Binding-site contacts:
Ligand atom C7 contacts residue PRO767 of chain 1.C at 3.9 Å (hydrophobic).
Ligand atom O7 contacts residue MET470 of chain 1.C at 4.5 Å.
Ligand atom C7 contacts residue ASN771 of chain 1.C at 3.2 Å.
Ligand atom O5 contacts residue ASN771 of chain 1.C at 2.4 Å (h-bond).
Ligand atom C4 contacts residue ASN771 of chain 1.C at 4.2 Å.
Ligand atom C5 contacts residue ASN771 of chain 1.C at 3.7 Å.
Ligand atom N2 contacts residue ASN771 of chain 1.C at 2.9 Å (h-bond).
Ligand atom C3 contacts residue ASN771 of chain 1.C at 3.8 Å.
Ligand atom O7 contacts residue PRO767 of chain 1.C at 3.3 Å (h-bond).
Ligand atom C2 contacts residue ASN771 of chain 1.C at 2.5 Å.
Ligand atom C1 contacts residue ASN771 of chain 1.C at 1.4 Å.
Ligand atom C8 contacts residue PRO767 of chain 1.C at 4.3 Å (hydrophobic).
Ligand atom O7 contacts residue ASN771 of chain 1.C at 2.8 Å (h-bond).

A protein and the small-molecule ligand that binds it are described below.
Small molecule (SMILES): CC(=O)N[C@@H]1[C@@H](O)[C@H](O)[C@@H](CO)O[C@H]1O

Sequence of chain 1.C:
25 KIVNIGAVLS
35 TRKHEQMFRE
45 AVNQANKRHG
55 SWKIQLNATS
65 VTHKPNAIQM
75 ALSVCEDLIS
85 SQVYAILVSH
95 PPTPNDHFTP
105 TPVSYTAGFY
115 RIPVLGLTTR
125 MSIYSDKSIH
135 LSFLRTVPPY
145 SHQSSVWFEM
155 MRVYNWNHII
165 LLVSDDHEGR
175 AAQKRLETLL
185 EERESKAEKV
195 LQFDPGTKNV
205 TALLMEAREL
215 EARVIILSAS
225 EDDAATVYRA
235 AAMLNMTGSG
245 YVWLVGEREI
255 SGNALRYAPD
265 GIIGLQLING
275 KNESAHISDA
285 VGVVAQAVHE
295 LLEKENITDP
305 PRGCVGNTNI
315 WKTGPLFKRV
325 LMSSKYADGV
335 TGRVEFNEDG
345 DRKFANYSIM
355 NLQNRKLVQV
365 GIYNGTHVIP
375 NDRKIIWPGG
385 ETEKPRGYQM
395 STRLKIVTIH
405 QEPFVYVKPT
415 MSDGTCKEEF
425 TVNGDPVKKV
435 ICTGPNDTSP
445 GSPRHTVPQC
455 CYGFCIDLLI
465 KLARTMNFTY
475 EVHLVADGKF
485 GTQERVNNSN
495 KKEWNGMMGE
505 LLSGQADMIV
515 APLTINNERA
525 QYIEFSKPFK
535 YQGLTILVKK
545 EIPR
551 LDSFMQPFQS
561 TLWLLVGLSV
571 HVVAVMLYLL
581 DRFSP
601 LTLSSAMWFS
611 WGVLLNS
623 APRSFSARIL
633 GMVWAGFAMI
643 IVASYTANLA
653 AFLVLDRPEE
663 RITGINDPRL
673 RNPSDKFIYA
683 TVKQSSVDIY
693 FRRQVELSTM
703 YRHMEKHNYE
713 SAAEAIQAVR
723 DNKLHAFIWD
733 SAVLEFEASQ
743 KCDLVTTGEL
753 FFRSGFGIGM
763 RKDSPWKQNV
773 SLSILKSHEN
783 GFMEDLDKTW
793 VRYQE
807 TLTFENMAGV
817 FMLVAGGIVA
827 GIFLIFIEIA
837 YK